This protein binds this small molecule.
Small molecule (SMILES): CC(C)C[C@H](NC(=O)[C@@H](N)CC(C)C)C(=O)N[C@@H](Cc1ccccc1)C(=O)NCC(=O)N[C@@H](Cc1ccc(O)cc1)C(=O)N1CCC[C@H]1C(=O)N[C@H](C(=O)N[C@@H](Cc1ccc(O)cc1)C(=O)N[C@H](C(=O)O)C(C)C)C(C)C

Sequence of chain 1.E:
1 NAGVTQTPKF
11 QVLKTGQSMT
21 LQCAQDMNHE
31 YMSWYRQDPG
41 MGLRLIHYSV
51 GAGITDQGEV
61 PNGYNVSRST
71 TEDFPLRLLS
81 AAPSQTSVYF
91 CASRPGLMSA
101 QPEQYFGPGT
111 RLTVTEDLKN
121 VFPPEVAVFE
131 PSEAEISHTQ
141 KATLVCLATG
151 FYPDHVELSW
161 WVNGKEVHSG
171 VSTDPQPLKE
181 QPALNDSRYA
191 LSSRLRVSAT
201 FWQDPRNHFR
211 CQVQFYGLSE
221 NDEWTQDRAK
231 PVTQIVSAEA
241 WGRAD

Sequence of chain 1.D:
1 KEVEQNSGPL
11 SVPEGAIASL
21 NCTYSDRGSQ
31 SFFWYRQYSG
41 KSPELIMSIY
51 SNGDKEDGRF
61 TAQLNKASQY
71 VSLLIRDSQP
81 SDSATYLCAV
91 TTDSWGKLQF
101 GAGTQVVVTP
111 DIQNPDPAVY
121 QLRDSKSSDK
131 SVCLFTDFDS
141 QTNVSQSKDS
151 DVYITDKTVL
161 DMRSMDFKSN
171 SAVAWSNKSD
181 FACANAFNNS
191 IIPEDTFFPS

Binding-site contacts:
Ligand atom N contacts residue GLN30 of chain 1.D at 3.4 Å (h-bond).
Ligand atom CG contacts residue GLU63 of chain 1.A at 3.4 Å.
Ligand atom O contacts residue ASP93 of chain 1.D at 3.3 Å.
Ligand atom OH contacts residue GLU30 of chain 1.E at 2.7 Å (salt-bridge).
Ligand atom O contacts residue TRP147 of chain 1.A at 3.4 Å.
Ligand atom OH contacts residue PRO102 of chain 1.E at 3.4 Å.
Ligand atom CD1 contacts residue SER94 of chain 1.D at 3.3 Å.
Ligand atom CD2 contacts residue TYR99 of chain 1.A at 3.4 Å (hydrophobic).
Ligand atom N contacts residue TYR171 of chain 1.A at 3.0 Å (h-bond).
Ligand atom OXT contacts residue GOL1 of chain 1.F at 2.8 Å (h-bond).
Ligand atom N contacts residue ASP77 of chain 1.A at 2.9 Å (salt-bridge).
Ligand atom OH contacts residue SER31 of chain 1.D at 3.0 Å (h-bond).
Ligand atom O contacts residue HIS70 of chain 1.A at 3.1 Å.
Ligand atom N contacts residue TYR99 of chain 1.A at 3.0 Å (h-bond).
Ligand atom O contacts residue SER94 of chain 1.D at 2.8 Å (h-bond).
Ligand atom N contacts residue TYR7 of chain 1.A at 3.1 Å (h-bond).
Ligand atom O contacts residue TYR84 of chain 1.A at 2.9 Å (h-bond).
Ligand atom OH contacts residue ARG94 of chain 1.E at 3.1 Å (salt-bridge).
Ligand atom O contacts residue THR143 of chain 1.A at 2.4 Å (h-bond).
Ligand atom CZ contacts residue GLU30 of chain 1.E at 3.5 Å.
Ligand atom CE2 contacts residue SER31 of chain 1.D at 3.3 Å.
Ligand atom CD1 contacts residue GLU63 of chain 1.A at 3.4 Å.
Ligand atom O contacts residue LYS66 of chain 1.A at 3.1 Å (salt-bridge).
Ligand atom O contacts residue LEU97 of chain 1.E at 3.4 Å (h-bond).
Ligand atom O contacts residue GLN30 of chain 1.D at 3.5 Å (h-bond).
Ligand atom CA contacts residue SER94 of chain 1.D at 3.5 Å.
Ligand atom CE1 contacts residue SER94 of chain 1.D at 3.4 Å.
Ligand atom CG2 contacts residue ASP77 of chain 1.A at 3.3 Å.
Ligand atom CZ contacts residue SER31 of chain 1.D at 3.5 Å.
Ligand atom CE2 contacts residue GLU30 of chain 1.E at 3.3 Å.
Ligand atom O contacts residue TRP147 of chain 1.A at 2.7 Å (h-bond).
Ligand atom CB contacts residue TYR99 of chain 1.A at 3.4 Å (hydrophobic).
Ligand atom CG1 contacts residue TYR116 of chain 1.A at 3.4 Å (hydrophobic).
Ligand atom OXT contacts residue THR80 of chain 1.A at 3.5 Å.
Ligand atom C contacts residue THR143 of chain 1.A at 3.3 Å.
Ligand atom N contacts residue GLU63 of chain 1.A at 2.8 Å (salt-bridge).
Ligand atom CE1 contacts residue GLN155 of chain 1.A at 3.4 Å.
Ligand atom CA contacts residue ASP77 of chain 1.A at 3.5 Å.
Ligand atom CA contacts residue LEU97 of chain 1.E at 3.3 Å (hydrophobic).
Ligand atom O contacts residue TYR159 of chain 1.A at 2.4 Å (h-bond).

Sequence of chain 1.A:
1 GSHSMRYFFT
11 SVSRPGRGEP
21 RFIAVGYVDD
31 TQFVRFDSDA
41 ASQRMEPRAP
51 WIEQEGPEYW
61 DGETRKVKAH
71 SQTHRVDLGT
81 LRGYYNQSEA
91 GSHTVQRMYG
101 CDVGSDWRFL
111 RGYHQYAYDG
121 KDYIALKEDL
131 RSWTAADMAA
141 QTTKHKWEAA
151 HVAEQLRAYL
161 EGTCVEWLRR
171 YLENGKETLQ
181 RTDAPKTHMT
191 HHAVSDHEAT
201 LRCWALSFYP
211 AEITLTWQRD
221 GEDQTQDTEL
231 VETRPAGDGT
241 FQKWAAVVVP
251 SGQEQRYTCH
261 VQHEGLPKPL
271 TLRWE